The small molecule below binds the protein below.
Small molecule (SMILES): CCn1cc(NC(=O)C2CCC2)cn1

Sequence of chain 1.A:
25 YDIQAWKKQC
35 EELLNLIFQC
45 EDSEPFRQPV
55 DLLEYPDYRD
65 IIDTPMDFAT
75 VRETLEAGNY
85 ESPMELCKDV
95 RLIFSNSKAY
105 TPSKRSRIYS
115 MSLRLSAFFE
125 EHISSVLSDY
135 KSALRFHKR

Binding-site contacts:
Ligand atom C10 contacts residue PHE50 of chain 1.A at 4.3 Å (hydrophobic).
Ligand atom C5 contacts residue PRO49 of chain 1.A at 3.9 Å (hydrophobic).
Ligand atom O1 contacts residue ASP55 of chain 1.A at 3.0 Å (salt-bridge).
Ligand atom C4 contacts residue VAL54 of chain 1.A at 3.9 Å (hydrophobic).
Ligand atom C7 contacts residue PRO53 of chain 1.A at 3.9 Å (hydrophobic).
Ligand atom C7 contacts residue ASP55 of chain 1.A at 3.8 Å.
Ligand atom C10 contacts residue PRO49 of chain 1.A at 3.0 Å (hydrophobic).
Ligand atom N1 contacts residue TYR59 of chain 1.A at 4.0 Å.
Ligand atom C10 contacts residue VAL54 of chain 1.A at 3.8 Å (hydrophobic).
Ligand atom N1 contacts residue ILE112 of chain 1.A at 4.3 Å.
Ligand atom C1 contacts residue TYR104 of chain 1.A at 3.8 Å (hydrophobic).
Ligand atom C10 contacts residue ILE112 of chain 1.A at 4.0 Å (hydrophobic).
Ligand atom N2 contacts residue PRO49 of chain 1.A at 2.9 Å (h-bond).
Ligand atom C6 contacts residue PRO49 of chain 1.A at 4.1 Å (hydrophobic).
Ligand atom O1 contacts residue VAL54 of chain 1.A at 3.6 Å.
Ligand atom C9 contacts residue GLN52 of chain 1.A at 3.4 Å.
Ligand atom C9 contacts residue PRO53 of chain 1.A at 3.5 Å (hydrophobic).
Ligand atom N1 contacts residue VAL54 of chain 1.A at 3.8 Å.
Ligand atom C2 contacts residue TYR104 of chain 1.A at 3.7 Å (hydrophobic).
Ligand atom C3 contacts residue VAL54 of chain 1.A at 3.6 Å (hydrophobic).
Ligand atom C5 contacts residue ASP55 of chain 1.A at 3.9 Å.
Ligand atom O1 contacts residue PRO53 of chain 1.A at 4.4 Å.
Ligand atom C1 contacts residue ILE112 of chain 1.A at 3.8 Å (hydrophobic).
Ligand atom C5 contacts residue PRO53 of chain 1.A at 4.4 Å (hydrophobic).
Ligand atom C1 contacts residue TYR59 of chain 1.A at 3.9 Å (hydrophobic).
Ligand atom C9 contacts residue PRO49 of chain 1.A at 3.7 Å (hydrophobic).
Ligand atom C2 contacts residue TYR59 of chain 1.A at 3.9 Å (hydrophobic).
Ligand atom C4 contacts residue TYR59 of chain 1.A at 4.4 Å (hydrophobic).
Ligand atom C5 contacts residue VAL54 of chain 1.A at 4.0 Å (hydrophobic).
Ligand atom N3 contacts residue PRO49 of chain 1.A at 4.4 Å.
Ligand atom C4 contacts residue PRO49 of chain 1.A at 3.3 Å (hydrophobic).
Ligand atom N3 contacts residue VAL54 of chain 1.A at 3.8 Å.
Ligand atom C6 contacts residue PRO53 of chain 1.A at 4.2 Å (hydrophobic).
Ligand atom N2 contacts residue VAL54 of chain 1.A at 4.2 Å.
Ligand atom N3 contacts residue ILE112 of chain 1.A at 3.6 Å.
Ligand atom C2 contacts residue VAL54 of chain 1.A at 4.2 Å (hydrophobic).
Ligand atom O1 contacts residue TYR59 of chain 1.A at 3.8 Å.
Ligand atom C8 contacts residue GLN52 of chain 1.A at 3.8 Å.
Ligand atom C3 contacts residue TYR59 of chain 1.A at 3.3 Å (hydrophobic).
Ligand atom C8 contacts residue PRO53 of chain 1.A at 3.6 Å (hydrophobic).